Binding-site contacts:
Ligand atom C1 contacts residue BMA1 of chain 1.H at 0.2 Å.
Ligand atom C5 contacts residue ALA30 of chain 1.B at 3.9 Å (hydrophobic).
Ligand atom O6 contacts residue ASP81 of chain 1.A at 2.9 Å (salt-bridge).
Ligand atom C6 contacts residue BMA1 of chain 1.H at 0.2 Å.
Ligand atom C6 contacts residue GLU31 of chain 1.B at 3.9 Å.
Ligand atom O4 contacts residue PHE123 of chain 1.A at 3.7 Å.
Ligand atom C4 contacts residue GLY99 of chain 1.A at 3.7 Å.
Ligand atom C5 contacts residue BMA1 of chain 1.H at 0.2 Å.
Ligand atom C2 contacts residue BMA1 of chain 1.H at 0.2 Å.
Ligand atom O6 contacts residue BMA1 of chain 1.H at 0.2 Å (h-bond).
Ligand atom O4 contacts residue GLY99 of chain 1.A at 3.3 Å (h-bond).
Ligand atom O4 contacts residue BMA1 of chain 1.H at 0.2 Å (h-bond).
Ligand atom C6 contacts residue ALA30 of chain 1.B at 3.9 Å (hydrophobic).
Ligand atom O3 contacts residue GLY98 of chain 1.A at 3.8 Å.
Ligand atom C3 contacts residue GLY99 of chain 1.A at 3.9 Å.
Ligand atom O3 contacts residue GLY99 of chain 1.A at 2.9 Å (h-bond).
Ligand atom C5 contacts residue PHE123 of chain 1.A at 3.8 Å (hydrophobic).
Ligand atom C6 contacts residue ASP81 of chain 1.A at 3.6 Å.
Ligand atom C4 contacts residue ASP81 of chain 1.A at 3.5 Å.
Ligand atom O4 contacts residue ASN125 of chain 1.A at 2.9 Å (h-bond).
Ligand atom O3 contacts residue BMA1 of chain 1.H at 0.4 Å (h-bond).
Ligand atom O6 contacts residue ALA80 of chain 1.A at 3.3 Å.
Ligand atom O5 contacts residue GLY29 of chain 1.B at 3.9 Å.
Ligand atom O2 contacts residue GLY98 of chain 1.A at 4.1 Å.
Ligand atom O5 contacts residue ALA30 of chain 1.B at 2.9 Å (h-bond).
Ligand atom O5 contacts residue BMA1 of chain 1.H at 0.2 Å (h-bond).
Ligand atom C6 contacts residue PHE123 of chain 1.A at 3.7 Å (hydrophobic).
Ligand atom C3 contacts residue BMA1 of chain 1.H at 0.3 Å.
Ligand atom C4 contacts residue BMA1 of chain 1.H at 0.2 Å.
Ligand atom C4 contacts residue ASN125 of chain 1.A at 4.0 Å.
Ligand atom O6 contacts residue ALA30 of chain 1.B at 3.0 Å (h-bond).
Ligand atom O2 contacts residue GLY29 of chain 1.B at 3.6 Å.
Ligand atom O6 contacts residue GLY29 of chain 1.B at 3.2 Å.
Ligand atom O1 contacts residue BMA1 of chain 1.H at 1.4 Å.
Ligand atom C6 contacts residue ALA80 of chain 1.A at 3.6 Å (hydrophobic).
Ligand atom C1 contacts residue ALA30 of chain 1.B at 3.6 Å (hydrophobic).
Ligand atom O4 contacts residue ASP81 of chain 1.A at 2.7 Å (salt-bridge).
Ligand atom O2 contacts residue BMA1 of chain 1.H at 0.2 Å (h-bond).
Ligand atom O2 contacts residue ALA30 of chain 1.B at 3.9 Å.
Ligand atom O6 contacts residue GLU31 of chain 1.B at 3.1 Å (salt-bridge).

Sequence of chain 1.A:
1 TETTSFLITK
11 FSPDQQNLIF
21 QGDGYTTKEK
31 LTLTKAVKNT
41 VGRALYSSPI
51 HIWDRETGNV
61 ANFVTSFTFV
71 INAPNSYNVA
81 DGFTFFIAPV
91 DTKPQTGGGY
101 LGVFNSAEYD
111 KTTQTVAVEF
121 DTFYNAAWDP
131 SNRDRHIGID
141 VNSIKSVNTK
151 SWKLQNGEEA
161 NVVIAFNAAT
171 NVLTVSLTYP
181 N

Sequence of chain 1.B:
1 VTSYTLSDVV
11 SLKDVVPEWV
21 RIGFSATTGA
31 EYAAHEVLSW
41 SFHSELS

The small molecule below binds the protein below.
Small molecule (SMILES): OC[C@H]1O[C@H](O)[C@@H](O)[C@@H](O)[C@@H]1O